Sequence of chain 1.A:
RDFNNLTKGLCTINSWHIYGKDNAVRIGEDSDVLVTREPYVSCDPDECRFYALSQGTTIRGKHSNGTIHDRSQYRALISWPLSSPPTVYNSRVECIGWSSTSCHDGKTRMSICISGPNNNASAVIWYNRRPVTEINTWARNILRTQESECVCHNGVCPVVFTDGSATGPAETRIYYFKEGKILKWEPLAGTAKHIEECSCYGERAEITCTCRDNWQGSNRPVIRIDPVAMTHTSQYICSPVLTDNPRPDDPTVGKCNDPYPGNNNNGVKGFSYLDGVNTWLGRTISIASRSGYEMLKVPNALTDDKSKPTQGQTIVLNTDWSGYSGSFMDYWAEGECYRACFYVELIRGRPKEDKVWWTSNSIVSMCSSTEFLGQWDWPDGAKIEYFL

This small molecule binds to this protein.
Small molecule (SMILES): CC(=O)N[C@@H]1[C@@H](O)[C@H](O)[C@@H](CO)O[C@H]1O

Binding-site contacts:
Ligand atom O5 contacts residue TRP357 of chain 1.A at 4.3 Å.
Ligand atom C2 contacts residue ASN65 of chain 1.A at 2.5 Å.
Ligand atom O5 contacts residue ASN65 of chain 1.A at 2.4 Å (h-bond).
Ligand atom C7 contacts residue ASN65 of chain 1.A at 3.7 Å.
Ligand atom C5 contacts residue TRP357 of chain 1.A at 4.0 Å (hydrophobic).
Ligand atom C8 contacts residue TRP357 of chain 1.A at 3.3 Å (hydrophobic).
Ligand atom O7 contacts residue ASN65 of chain 1.A at 3.9 Å.
Ligand atom C1 contacts residue ASN65 of chain 1.A at 1.5 Å.
Ligand atom N2 contacts residue TRP357 of chain 1.A at 3.5 Å (h-bond).
Ligand atom C3 contacts residue TRP357 of chain 1.A at 3.9 Å (hydrophobic).
Ligand atom C2 contacts residue TRP357 of chain 1.A at 4.2 Å (hydrophobic).
Ligand atom N2 contacts residue ASN65 of chain 1.A at 2.9 Å (h-bond).
Ligand atom O3 contacts residue TRP357 of chain 1.A at 4.4 Å.
Ligand atom C4 contacts residue ASN65 of chain 1.A at 4.3 Å.
Ligand atom C3 contacts residue ASN65 of chain 1.A at 3.8 Å.
Ligand atom C7 contacts residue TRP357 of chain 1.A at 3.9 Å (hydrophobic).
Ligand atom C5 contacts residue ASN65 of chain 1.A at 3.7 Å.
Ligand atom C1 contacts residue TRP357 of chain 1.A at 3.7 Å (hydrophobic).